A protein and the small-molecule ligand that binds it are described below.
Small molecule (SMILES): Nc1ncnc2c1ncn2[C@@H]1O[C@H](CO)[C@H]2OP(=O)(O)O[C@H]21

Binding-site contacts:
Ligand atom C5 contacts residue PHE78 of chain 1.A at 3.4 Å (hydrophobic).
Ligand atom N9 contacts residue VAL164 of chain 1.A at 4.0 Å.
Ligand atom P contacts residue THR75 of chain 1.A at 3.6 Å.
Ligand atom N7 contacts residue VAL164 of chain 1.A at 4.0 Å.
Ligand atom C2 contacts residue ARG150 of chain 1.A at 3.3 Å.
Ligand atom C2 contacts residue VAL164 of chain 1.A at 3.9 Å (hydrophobic).
Ligand atom N7 contacts residue PHE78 of chain 1.A at 3.5 Å.
Ligand atom O3' contacts residue HIS73 of chain 1.A at 2.7 Å (h-bond).
Ligand atom C3' contacts residue HIS73 of chain 1.A at 3.9 Å.
Ligand atom N1 contacts residue VAL164 of chain 1.A at 3.8 Å.
Ligand atom C5' contacts residue TYR11 of chain 1.A at 3.7 Å (hydrophobic).
Ligand atom O3P contacts residue PRO163 of chain 1.A at 3.5 Å.
Ligand atom C8 contacts residue VAL164 of chain 1.A at 4.0 Å (hydrophobic).
Ligand atom N1 contacts residue ARG150 of chain 1.A at 3.5 Å (salt-bridge).
Ligand atom O1P contacts residue THR75 of chain 1.A at 2.8 Å (h-bond).
Ligand atom P contacts residue THR154 of chain 1.A at 3.8 Å.
Ligand atom P contacts residue PRO163 of chain 1.A at 4.0 Å.
Ligand atom C4 contacts residue VAL164 of chain 1.A at 3.7 Å (hydrophobic).
Ligand atom O4' contacts residue PHE78 of chain 1.A at 3.6 Å.
Ligand atom N6 contacts residue PHE78 of chain 1.A at 3.8 Å.
Ligand atom C6 contacts residue VAL164 of chain 1.A at 3.6 Å (hydrophobic).
Ligand atom P contacts residue HIS73 of chain 1.A at 3.8 Å.
Ligand atom N3 contacts residue PHE78 of chain 1.A at 3.6 Å.
Ligand atom O4' contacts residue TYR11 of chain 1.A at 4.0 Å.
Ligand atom O2' contacts residue VAL164 of chain 1.A at 3.1 Å (h-bond).
Ligand atom C2 contacts residue PHE78 of chain 1.A at 3.7 Å (hydrophobic).
Ligand atom O3' contacts residue THR75 of chain 1.A at 3.2 Å (h-bond).
Ligand atom N9 contacts residue PHE78 of chain 1.A at 3.6 Å.
Ligand atom O4' contacts residue THR75 of chain 1.A at 3.9 Å.
Ligand atom C2' contacts residue VAL164 of chain 1.A at 3.9 Å (hydrophobic).
Ligand atom C4 contacts residue PHE78 of chain 1.A at 3.5 Å (hydrophobic).
Ligand atom N1 contacts residue PHE78 of chain 1.A at 3.8 Å.
Ligand atom C5 contacts residue VAL164 of chain 1.A at 3.5 Å (hydrophobic).
Ligand atom O2' contacts residue PRO163 of chain 1.A at 3.2 Å.
Ligand atom C8 contacts residue PHE78 of chain 1.A at 3.4 Å (hydrophobic).
Ligand atom O3P contacts residue THR154 of chain 1.A at 2.2 Å (h-bond).
Ligand atom C6 contacts residue PHE78 of chain 1.A at 3.8 Å (hydrophobic).
Ligand atom C4' contacts residue TYR11 of chain 1.A at 3.7 Å (hydrophobic).
Ligand atom C2' contacts residue PRO163 of chain 1.A at 3.9 Å (hydrophobic).
Ligand atom N3 contacts residue VAL164 of chain 1.A at 3.9 Å.

Sequence of chain 1.A:
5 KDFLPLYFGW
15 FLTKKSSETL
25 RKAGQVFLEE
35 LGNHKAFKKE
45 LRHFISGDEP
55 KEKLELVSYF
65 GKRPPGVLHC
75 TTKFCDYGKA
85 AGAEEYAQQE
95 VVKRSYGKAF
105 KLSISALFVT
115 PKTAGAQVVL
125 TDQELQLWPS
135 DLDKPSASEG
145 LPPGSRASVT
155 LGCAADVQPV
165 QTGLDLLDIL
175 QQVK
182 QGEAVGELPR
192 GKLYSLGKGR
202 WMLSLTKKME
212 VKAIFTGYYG